The protein below binds the small molecule below.
Small molecule (SMILES): CN[C@@H]1CCc2c(ccc(O)c2O)[C@H]1O

Binding-site contacts:
Ligand atom NAN contacts residue TYR347 of chain 1.D at 4.3 Å.
Ligand atom CAO contacts residue PHE224 of chain 1.D at 3.7 Å (hydrophobic).
Ligand atom CAD contacts residue SER234 of chain 1.D at 4.2 Å.
Ligand atom OAM contacts residue PHE320 of chain 1.D at 4.4 Å.
Ligand atom CAC contacts residue SER234 of chain 1.D at 4.1 Å.
Ligand atom CAH contacts residue PHE224 of chain 1.D at 3.5 Å (hydrophobic).
Ligand atom CAF contacts residue PHE320 of chain 1.D at 3.8 Å (hydrophobic).
Ligand atom OAK contacts residue ASN324 of chain 1.D at 3.7 Å.
Ligand atom OAL contacts residue SER235 of chain 1.D at 4.2 Å.
Ligand atom CAI contacts residue ASP144 of chain 1.D at 3.2 Å.
Ligand atom CAG contacts residue TYR339 of chain 1.D at 4.0 Å (hydrophobic).
Ligand atom CAJ contacts residue ASP144 of chain 1.D at 3.4 Å.
Ligand atom CAJ contacts residue ASN343 of chain 1.D at 3.4 Å.
Ligand atom OAK contacts residue SER234 of chain 1.D at 3.5 Å (h-bond).
Ligand atom CAH contacts residue TYR339 of chain 1.D at 4.0 Å (hydrophobic).
Ligand atom CAC contacts residue PHE321 of chain 1.D at 4.1 Å (hydrophobic).
Ligand atom CAE contacts residue VAL145 of chain 1.D at 4.3 Å (hydrophobic).
Ligand atom OAL contacts residue PHE321 of chain 1.D at 3.8 Å.
Ligand atom CAO contacts residue ASN343 of chain 1.D at 4.0 Å.
Ligand atom CAF contacts residue ASP144 of chain 1.D at 4.3 Å.
Ligand atom NAN contacts residue ASN343 of chain 1.D at 3.0 Å (h-bond).
Ligand atom CAD contacts residue ASN324 of chain 1.D at 4.2 Å.
Ligand atom OAM contacts residue TYR347 of chain 1.D at 3.7 Å.
Ligand atom CAA contacts residue PHE320 of chain 1.D at 4.0 Å (hydrophobic).
Ligand atom CAB contacts residue PHE321 of chain 1.D at 4.0 Å (hydrophobic).
Ligand atom CAI contacts residue ASN343 of chain 1.D at 3.7 Å.
Ligand atom OAL contacts residue SER238 of chain 1.D at 3.4 Å.
Ligand atom CAB contacts residue SER238 of chain 1.D at 4.2 Å.
Ligand atom CAO contacts residue ASP144 of chain 1.D at 4.1 Å.
Ligand atom OAM contacts residue ASN343 of chain 1.D at 3.4 Å (h-bond).
Ligand atom CAG contacts residue PHE224 of chain 1.D at 3.6 Å (hydrophobic).
Ligand atom CAG contacts residue ASN324 of chain 1.D at 4.2 Å.
Ligand atom CAC contacts residue SER238 of chain 1.D at 4.4 Å.
Ligand atom OAM contacts residue ASP144 of chain 1.D at 2.4 Å (salt-bridge).
Ligand atom CAJ contacts residue PHE320 of chain 1.D at 3.6 Å (hydrophobic).
Ligand atom CAA contacts residue VAL148 of chain 1.D at 3.9 Å (hydrophobic).
Ligand atom CAB contacts residue VAL148 of chain 1.D at 3.7 Å (hydrophobic).
Ligand atom CAE contacts residue PHE320 of chain 1.D at 4.2 Å (hydrophobic).
Ligand atom NAN contacts residue ASP144 of chain 1.D at 3.1 Å (salt-bridge).
Ligand atom OAL contacts residue SER234 of chain 1.D at 3.2 Å (h-bond).

Sequence of chain 1.D:
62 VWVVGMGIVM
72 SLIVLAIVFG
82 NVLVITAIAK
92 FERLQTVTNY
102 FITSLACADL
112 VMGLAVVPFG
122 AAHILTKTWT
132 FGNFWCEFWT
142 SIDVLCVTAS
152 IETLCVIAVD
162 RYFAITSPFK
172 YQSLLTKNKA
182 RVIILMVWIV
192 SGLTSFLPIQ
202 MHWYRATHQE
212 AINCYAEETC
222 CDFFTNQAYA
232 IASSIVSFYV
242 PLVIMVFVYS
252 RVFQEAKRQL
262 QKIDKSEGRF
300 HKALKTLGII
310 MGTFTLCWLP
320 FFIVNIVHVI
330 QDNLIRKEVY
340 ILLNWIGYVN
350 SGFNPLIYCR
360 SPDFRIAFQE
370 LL